Binding-site contacts:
Ligand atom C17 contacts residue ARG163 of chain 1.A at 3.5 Å.
Ligand atom O5 contacts residue ARG163 of chain 1.A at 2.5 Å (salt-bridge).
Ligand atom C18 contacts residue ILE141 of chain 1.A at 3.8 Å (hydrophobic).
Ligand atom C27 contacts residue TYR252 of chain 1.A at 3.6 Å (hydrophobic).
Ligand atom N3 contacts residue GLY189 of chain 1.A at 3.5 Å.
Ligand atom C2 contacts residue ARG95 of chain 1.A at 3.4 Å.
Ligand atom C7 contacts residue SER188 of chain 1.A at 3.7 Å.
Ligand atom C16 contacts residue PHE158 of chain 1.A at 3.8 Å (hydrophobic).
Ligand atom C28 contacts residue ALA236 of chain 1.A at 3.7 Å (hydrophobic).
Ligand atom O1 contacts residue TYR14 of chain 1.A at 3.2 Å.
Ligand atom C23 contacts residue TYR14 of chain 1.A at 3.8 Å (hydrophobic).
Ligand atom C26 contacts residue PHE257 of chain 1.A at 3.6 Å (hydrophobic).
Ligand atom C6 contacts residue DMS1 of chain 1.N at 3.5 Å.
Ligand atom O7 contacts residue TYR14 of chain 1.A at 3.7 Å.
Ligand atom C28 contacts residue SER282 of chain 1.A at 3.1 Å.
Ligand atom C6 contacts residue SER188 of chain 1.A at 3.4 Å.
Ligand atom C18 contacts residue ARG95 of chain 1.A at 3.4 Å.
Ligand atom C17 contacts residue PHE158 of chain 1.A at 3.7 Å (hydrophobic).
Ligand atom O4 contacts residue SER188 of chain 1.A at 3.0 Å (h-bond).
Ligand atom O3 contacts residue ARG95 of chain 1.A at 3.2 Å (salt-bridge).
Ligand atom C27 contacts residue SER282 of chain 1.A at 3.6 Å.
Ligand atom O6 contacts residue PHE257 of chain 1.A at 3.6 Å.
Ligand atom O2 contacts residue ASN94 of chain 1.A at 2.7 Å (h-bond).
Ligand atom C21 contacts residue ARG95 of chain 1.A at 3.8 Å.
Ligand atom O4 contacts residue ARG163 of chain 1.A at 2.7 Å (salt-bridge).
Ligand atom C7 contacts residue DMS1 of chain 1.N at 3.7 Å.
Ligand atom C8 contacts residue SER188 of chain 1.A at 3.7 Å.
Ligand atom O7 contacts residue SER282 of chain 1.A at 3.2 Å (h-bond).
Ligand atom C16 contacts residue ARG163 of chain 1.A at 3.7 Å.
Ligand atom C21 contacts residue GLY44 of chain 1.A at 3.7 Å.
Ligand atom C22 contacts residue SER282 of chain 1.A at 3.4 Å.
Ligand atom O7 contacts residue GLY283 of chain 1.A at 3.5 Å.
Ligand atom C8 contacts residue ARG163 of chain 1.A at 3.3 Å.
Ligand atom C20 contacts residue ARG95 of chain 1.A at 3.7 Å.
Ligand atom O5 contacts residue DMS1 of chain 1.N at 3.6 Å.
Ligand atom O1 contacts residue SER43 of chain 1.A at 3.8 Å.
Ligand atom O2 contacts residue ARG95 of chain 1.A at 3.0 Å (salt-bridge).
Ligand atom C24 contacts residue PHE257 of chain 1.A at 3.6 Å (hydrophobic).
Ligand atom C26 contacts residue TYR252 of chain 1.A at 3.7 Å (hydrophobic).
Ligand atom C2 contacts residue ASN94 of chain 1.A at 3.7 Å.

This small molecule binds to this protein.
Small molecule (SMILES): COc1cccc(S(=O)(=O)N(CC(=O)O)c2cccc(-n3ncc(C(=O)O)c3[C@H]3C[C@@H]3c3ccccc3)c2)c1

Sequence of chain 1.A:
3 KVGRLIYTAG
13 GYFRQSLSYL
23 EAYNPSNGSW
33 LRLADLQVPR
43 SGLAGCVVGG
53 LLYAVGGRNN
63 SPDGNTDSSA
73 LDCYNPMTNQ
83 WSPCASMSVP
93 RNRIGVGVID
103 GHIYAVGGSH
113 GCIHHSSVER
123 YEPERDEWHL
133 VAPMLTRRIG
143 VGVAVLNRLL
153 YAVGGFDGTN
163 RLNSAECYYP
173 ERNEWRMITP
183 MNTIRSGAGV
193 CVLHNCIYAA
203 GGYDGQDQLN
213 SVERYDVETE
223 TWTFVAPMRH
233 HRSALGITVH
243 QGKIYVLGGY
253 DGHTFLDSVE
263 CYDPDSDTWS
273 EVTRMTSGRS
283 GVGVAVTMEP